A protein and the small-molecule ligand that binds it are described below.
Small molecule (SMILES): CN1C(=O)c2ccccc2N(C)c2nc(Nc3cnn(C4CCNCC4)c3)ncc21

Sequence of chain 1.A:
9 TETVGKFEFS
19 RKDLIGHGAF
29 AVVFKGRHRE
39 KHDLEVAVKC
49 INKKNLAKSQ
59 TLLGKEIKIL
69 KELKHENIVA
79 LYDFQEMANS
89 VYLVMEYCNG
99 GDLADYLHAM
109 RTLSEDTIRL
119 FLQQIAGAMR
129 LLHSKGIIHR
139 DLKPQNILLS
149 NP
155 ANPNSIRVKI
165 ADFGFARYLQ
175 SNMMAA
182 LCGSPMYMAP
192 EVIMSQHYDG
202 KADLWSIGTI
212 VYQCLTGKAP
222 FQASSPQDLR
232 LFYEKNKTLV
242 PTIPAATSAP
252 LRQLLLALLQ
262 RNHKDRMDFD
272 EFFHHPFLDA

Binding-site contacts:
Ligand atom N5 contacts residue CYS96 of chain 1.A at 2.8 Å (h-bond).
Ligand atom C9 contacts residue LEU146 of chain 1.A at 3.5 Å (hydrophobic).
Ligand atom C13 contacts residue CYS96 of chain 1.A at 3.3 Å (hydrophobic).
Ligand atom C1 contacts residue VAL31 of chain 1.A at 3.8 Å (hydrophobic).
Ligand atom N3 contacts residue GLU94 of chain 1.A at 3.8 Å.
Ligand atom N5 contacts residue TYR95 of chain 1.A at 3.7 Å.
Ligand atom C21 contacts residue ALA45 of chain 1.A at 3.8 Å (hydrophobic).
Ligand atom N7 contacts residue ILE23 of chain 1.A at 3.8 Å.
Ligand atom N1 contacts residue VAL31 of chain 1.A at 3.9 Å.
Ligand atom N3 contacts residue CYS96 of chain 1.A at 3.0 Å (h-bond).
Ligand atom C1 contacts residue ILE23 of chain 1.A at 3.7 Å (hydrophobic).
Ligand atom O1 contacts residue MET93 of chain 1.A at 3.9 Å.
Ligand atom N3 contacts residue TYR95 of chain 1.A at 3.9 Å.
Ligand atom C20 contacts residue TYR95 of chain 1.A at 3.7 Å (hydrophobic).
Ligand atom N6 contacts residue GLY99 of chain 1.A at 3.9 Å.
Ligand atom C21 contacts residue MET93 of chain 1.A at 3.6 Å (hydrophobic).
Ligand atom C10 contacts residue GLU94 of chain 1.A at 3.2 Å.
Ligand atom C5 contacts residue ASN144 of chain 1.A at 3.5 Å.
Ligand atom C6 contacts residue ALA165 of chain 1.A at 3.6 Å (hydrophobic).
Ligand atom C13 contacts residue TYR95 of chain 1.A at 3.9 Å (hydrophobic).
Ligand atom C14 contacts residue CYS96 of chain 1.A at 3.2 Å (hydrophobic).
Ligand atom N3 contacts residue LEU146 of chain 1.A at 3.8 Å.
Ligand atom O1 contacts residue LYS47 of chain 1.A at 3.0 Å.
Ligand atom C17 contacts residue ASN97 of chain 1.A at 3.9 Å.
Ligand atom C15 contacts residue ILE23 of chain 1.A at 3.9 Å (hydrophobic).
Ligand atom C21 contacts residue GLU94 of chain 1.A at 3.6 Å.
Ligand atom C1 contacts residue GLY24 of chain 1.A at 3.8 Å.
Ligand atom C5 contacts residue GLN143 of chain 1.A at 3.8 Å.
Ligand atom C11 contacts residue CYS96 of chain 1.A at 3.8 Å (hydrophobic).
Ligand atom C4 contacts residue ASN144 of chain 1.A at 4.0 Å.
Ligand atom N4 contacts residue ILE23 of chain 1.A at 3.9 Å.
Ligand atom C10 contacts residue LEU146 of chain 1.A at 3.5 Å (hydrophobic).
Ligand atom C7 contacts residue LEU146 of chain 1.A at 3.9 Å (hydrophobic).
Ligand atom C17 contacts residue GLY99 of chain 1.A at 3.8 Å.
Ligand atom C14 contacts residue GLY99 of chain 1.A at 3.8 Å.
Ligand atom C14 contacts residue TYR95 of chain 1.A at 3.7 Å (hydrophobic).
Ligand atom C4 contacts residue GLN143 of chain 1.A at 3.4 Å.
Ligand atom C10 contacts residue CYS96 of chain 1.A at 3.9 Å (hydrophobic).
Ligand atom C8 contacts residue LYS47 of chain 1.A at 4.0 Å.
Ligand atom C18 contacts residue ASN97 of chain 1.A at 3.4 Å.